Sequence of chain 1.A:
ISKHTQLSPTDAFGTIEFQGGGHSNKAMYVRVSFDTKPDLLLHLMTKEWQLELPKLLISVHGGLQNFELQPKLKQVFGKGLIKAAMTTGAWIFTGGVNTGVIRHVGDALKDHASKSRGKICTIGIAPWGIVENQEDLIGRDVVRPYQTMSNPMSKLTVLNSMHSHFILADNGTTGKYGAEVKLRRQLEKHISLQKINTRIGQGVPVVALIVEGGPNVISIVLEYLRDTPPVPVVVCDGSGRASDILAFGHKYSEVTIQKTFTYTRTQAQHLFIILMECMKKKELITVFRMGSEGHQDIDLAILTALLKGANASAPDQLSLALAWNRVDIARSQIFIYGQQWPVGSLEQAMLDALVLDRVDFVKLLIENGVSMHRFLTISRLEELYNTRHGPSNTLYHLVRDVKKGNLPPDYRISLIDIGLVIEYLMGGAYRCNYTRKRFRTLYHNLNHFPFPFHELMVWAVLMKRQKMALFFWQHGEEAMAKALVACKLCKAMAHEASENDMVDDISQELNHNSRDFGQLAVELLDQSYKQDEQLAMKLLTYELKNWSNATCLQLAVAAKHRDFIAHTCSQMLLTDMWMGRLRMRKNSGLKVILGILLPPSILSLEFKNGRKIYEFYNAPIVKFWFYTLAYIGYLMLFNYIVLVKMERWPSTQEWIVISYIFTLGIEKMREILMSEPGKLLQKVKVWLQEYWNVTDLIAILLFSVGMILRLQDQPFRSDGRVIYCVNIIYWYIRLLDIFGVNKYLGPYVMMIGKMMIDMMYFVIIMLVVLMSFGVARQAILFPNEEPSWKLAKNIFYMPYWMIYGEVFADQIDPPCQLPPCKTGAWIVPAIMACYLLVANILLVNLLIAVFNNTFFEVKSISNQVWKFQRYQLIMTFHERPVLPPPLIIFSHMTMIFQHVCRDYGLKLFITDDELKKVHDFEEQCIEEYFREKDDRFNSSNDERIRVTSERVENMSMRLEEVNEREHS

The small molecule below binds the protein below.
Small molecule (SMILES): COCC(CCO[C@H]1CC[C@@]2(C)C(=CC[C@H]3[C@@H]4C[C@@H]5O[C@]6(CC[C@@H](C)CO6)[C@@H](C)[C@@H]5[C@@]4(C)CC[C@@H]32)C1)COC

Binding-site contacts:
Ligand atom C24 contacts residue SER1039 of chain 1.G at 4.1 Å.
Ligand atom C16 contacts residue PRO1038 of chain 1.G at 4.2 Å (hydrophobic).
Ligand atom C76 contacts residue ASN890 of chain 1.A at 4.4 Å.
Ligand atom C13 contacts residue SER1039 of chain 1.G at 4.1 Å.
Ligand atom O25 contacts residue SER1039 of chain 1.G at 4.2 Å.
Ligand atom C21 contacts residue SER1039 of chain 1.G at 4.3 Å.
Ligand atom O20 contacts residue PRO1038 of chain 1.G at 4.2 Å.
Ligand atom C19 contacts residue TYR891 of chain 1.A at 3.9 Å (hydrophobic).
Ligand atom C79 contacts residue TYR983 of chain 1.A at 3.8 Å (hydrophobic).
Ligand atom C22 contacts residue TRP1040 of chain 1.G at 4.3 Å (hydrophobic).
Ligand atom C12 contacts residue TRP1040 of chain 1.G at 3.6 Å (hydrophobic).
Ligand atom O80 contacts residue ASN890 of chain 1.A at 4.0 Å.
Ligand atom C16 contacts residue TRP1040 of chain 1.G at 4.2 Å (hydrophobic).
Ligand atom C79 contacts residue MET887 of chain 1.A at 4.3 Å (hydrophobic).
Ligand atom C21 contacts residue PRO1038 of chain 1.G at 3.4 Å (hydrophobic).
Ligand atom C23 contacts residue PRO1038 of chain 1.G at 4.4 Å (hydrophobic).
Ligand atom C14 contacts residue TRP1040 of chain 1.G at 4.3 Å (hydrophobic).
Ligand atom C15 contacts residue SER1039 of chain 1.G at 4.0 Å.
Ligand atom C14 contacts residue SER1039 of chain 1.G at 3.1 Å.
Ligand atom O25 contacts residue PRO1038 of chain 1.G at 4.3 Å.
Ligand atom C16 contacts residue SER1039 of chain 1.G at 3.9 Å.
Ligand atom C05 contacts residue LEU894 of chain 1.A at 4.3 Å (hydrophobic).
Ligand atom C81 contacts residue TYR983 of chain 1.A at 3.8 Å (hydrophobic).
Ligand atom C24 contacts residue TRP1040 of chain 1.G at 4.2 Å (hydrophobic).
Ligand atom C06 contacts residue LEU894 of chain 1.A at 4.5 Å (hydrophobic).
Ligand atom C08 contacts residue TYR891 of chain 1.A at 4.2 Å (hydrophobic).
Ligand atom C26 contacts residue SER1039 of chain 1.G at 4.0 Å.
Ligand atom C79 contacts residue ASN890 of chain 1.A at 3.4 Å.
Ligand atom C05 contacts residue ALA1043 of chain 1.G at 4.3 Å (hydrophobic).
Ligand atom C24 contacts residue PRO1038 of chain 1.G at 4.2 Å (hydrophobic).
Ligand atom C75 contacts residue MET887 of chain 1.A at 3.5 Å (hydrophobic).
Ligand atom C17 contacts residue PRO1038 of chain 1.G at 4.0 Å (hydrophobic).
Ligand atom O80 contacts residue MET887 of chain 1.A at 4.4 Å.
Ligand atom C77 contacts residue TYR983 of chain 1.A at 4.1 Å (hydrophobic).
Ligand atom C78 contacts residue TYR983 of chain 1.A at 4.1 Å (hydrophobic).
Ligand atom C78 contacts residue ASN890 of chain 1.A at 4.5 Å.
Ligand atom C15 contacts residue LEU1042 of chain 1.G at 4.3 Å (hydrophobic).

Sequence of chain 1.G:
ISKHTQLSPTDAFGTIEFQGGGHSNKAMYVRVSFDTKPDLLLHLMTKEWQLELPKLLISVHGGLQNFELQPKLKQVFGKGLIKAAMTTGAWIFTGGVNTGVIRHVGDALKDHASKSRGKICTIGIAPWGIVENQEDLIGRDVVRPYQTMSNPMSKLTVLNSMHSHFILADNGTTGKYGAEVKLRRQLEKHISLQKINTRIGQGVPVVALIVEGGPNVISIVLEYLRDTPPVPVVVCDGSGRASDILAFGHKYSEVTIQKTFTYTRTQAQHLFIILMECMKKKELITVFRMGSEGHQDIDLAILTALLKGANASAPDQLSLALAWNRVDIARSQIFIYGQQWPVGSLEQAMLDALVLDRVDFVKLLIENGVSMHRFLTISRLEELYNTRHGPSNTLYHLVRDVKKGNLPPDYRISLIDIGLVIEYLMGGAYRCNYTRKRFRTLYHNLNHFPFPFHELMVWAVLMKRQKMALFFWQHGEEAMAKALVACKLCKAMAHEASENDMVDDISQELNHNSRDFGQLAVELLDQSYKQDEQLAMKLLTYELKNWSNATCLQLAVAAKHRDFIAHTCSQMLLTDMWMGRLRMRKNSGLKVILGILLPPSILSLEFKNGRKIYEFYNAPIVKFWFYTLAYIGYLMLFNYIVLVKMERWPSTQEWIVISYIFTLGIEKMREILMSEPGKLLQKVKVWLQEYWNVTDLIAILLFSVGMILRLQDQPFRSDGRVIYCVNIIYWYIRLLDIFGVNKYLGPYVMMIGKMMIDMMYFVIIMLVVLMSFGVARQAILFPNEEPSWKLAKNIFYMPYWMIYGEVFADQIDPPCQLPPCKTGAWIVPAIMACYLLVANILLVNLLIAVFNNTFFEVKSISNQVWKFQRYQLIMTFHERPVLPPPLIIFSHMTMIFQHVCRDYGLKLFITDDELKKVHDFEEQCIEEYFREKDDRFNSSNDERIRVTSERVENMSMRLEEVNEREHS